The protein below binds the small molecule below.
Small molecule (SMILES): CC(=O)N[C@H]1[C@H](O[C@H]2[C@H](O)[C@@H](NC(C)=O)CO[C@@H]2CO)O[C@H](CO)[C@@H](O)[C@@H]1O

Sequence of chain 1.C:
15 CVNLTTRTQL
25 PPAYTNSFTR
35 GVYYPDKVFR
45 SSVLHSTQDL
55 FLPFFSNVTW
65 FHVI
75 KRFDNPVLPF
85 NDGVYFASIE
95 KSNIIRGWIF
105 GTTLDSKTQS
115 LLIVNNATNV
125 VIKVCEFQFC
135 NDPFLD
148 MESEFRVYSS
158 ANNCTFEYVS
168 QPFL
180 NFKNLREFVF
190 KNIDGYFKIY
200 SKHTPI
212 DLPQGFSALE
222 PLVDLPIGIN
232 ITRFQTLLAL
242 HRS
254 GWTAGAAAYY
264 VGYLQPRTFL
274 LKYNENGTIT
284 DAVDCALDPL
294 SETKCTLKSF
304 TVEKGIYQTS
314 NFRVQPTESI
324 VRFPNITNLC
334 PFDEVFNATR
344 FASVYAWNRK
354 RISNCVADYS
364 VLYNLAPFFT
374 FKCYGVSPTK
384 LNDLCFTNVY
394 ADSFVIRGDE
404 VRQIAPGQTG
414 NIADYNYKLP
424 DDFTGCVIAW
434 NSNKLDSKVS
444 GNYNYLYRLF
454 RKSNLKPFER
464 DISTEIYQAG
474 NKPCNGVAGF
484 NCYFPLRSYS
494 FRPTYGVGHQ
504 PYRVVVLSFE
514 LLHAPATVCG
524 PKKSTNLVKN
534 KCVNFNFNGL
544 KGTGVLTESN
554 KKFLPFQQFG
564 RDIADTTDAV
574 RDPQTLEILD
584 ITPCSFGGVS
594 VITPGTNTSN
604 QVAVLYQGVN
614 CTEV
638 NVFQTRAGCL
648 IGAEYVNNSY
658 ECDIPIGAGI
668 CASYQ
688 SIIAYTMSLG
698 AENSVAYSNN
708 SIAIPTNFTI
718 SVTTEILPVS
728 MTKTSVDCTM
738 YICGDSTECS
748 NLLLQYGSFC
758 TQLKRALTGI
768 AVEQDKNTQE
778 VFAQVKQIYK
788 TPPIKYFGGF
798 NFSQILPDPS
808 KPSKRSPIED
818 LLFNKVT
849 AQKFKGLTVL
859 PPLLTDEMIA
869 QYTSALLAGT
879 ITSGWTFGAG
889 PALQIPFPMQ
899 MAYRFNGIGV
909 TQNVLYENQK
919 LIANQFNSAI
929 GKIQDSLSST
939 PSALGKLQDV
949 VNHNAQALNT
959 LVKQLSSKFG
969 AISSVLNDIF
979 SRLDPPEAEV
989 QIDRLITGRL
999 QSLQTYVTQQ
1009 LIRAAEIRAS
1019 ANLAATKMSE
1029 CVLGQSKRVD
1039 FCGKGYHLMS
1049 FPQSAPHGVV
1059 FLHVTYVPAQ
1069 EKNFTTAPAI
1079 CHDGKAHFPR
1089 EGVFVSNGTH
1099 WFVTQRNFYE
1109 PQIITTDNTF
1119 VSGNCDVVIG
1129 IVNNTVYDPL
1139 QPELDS

Binding-site contacts:
Ligand atom C3 contacts residue ASN1131 of chain 1.C at 3.8 Å.
Ligand atom C4 contacts residue ASN1131 of chain 1.C at 4.2 Å.
Ligand atom O7 contacts residue ASN1131 of chain 1.C at 3.1 Å (h-bond).
Ligand atom O5 contacts residue ASN1131 of chain 1.C at 2.4 Å (h-bond).
Ligand atom C1 contacts residue ASN1131 of chain 1.C at 1.4 Å.
Ligand atom C5 contacts residue ASN1131 of chain 1.C at 3.7 Å.
Ligand atom C7 contacts residue ASN1131 of chain 1.C at 3.2 Å.
Ligand atom C8 contacts residue ASN1131 of chain 1.C at 4.4 Å.
Ligand atom C2 contacts residue ASN1131 of chain 1.C at 2.4 Å.
Ligand atom N2 contacts residue ASN1131 of chain 1.C at 2.9 Å (h-bond).